The small molecule below binds the protein below.
Small molecule (SMILES): CC(=O)N[C@H]1[C@H](O[C@@H]2[C@@H](OC[C@H]3O[C@H](O)[C@@H](O)[C@@H](O[C@H]4O[C@H](CO)[C@@H](O)[C@H](O)[C@@H]4O[C@@H]4O[C@H](CO)[C@@H](O)[C@H](O)[C@H]4NC(C)=O)[C@@H]3O)O[C@H](CO)[C@@H](O)[C@@H]2O)O[C@H](CO)[C@@H](O)[C@@H]1O

Sequence of chain 1.F:
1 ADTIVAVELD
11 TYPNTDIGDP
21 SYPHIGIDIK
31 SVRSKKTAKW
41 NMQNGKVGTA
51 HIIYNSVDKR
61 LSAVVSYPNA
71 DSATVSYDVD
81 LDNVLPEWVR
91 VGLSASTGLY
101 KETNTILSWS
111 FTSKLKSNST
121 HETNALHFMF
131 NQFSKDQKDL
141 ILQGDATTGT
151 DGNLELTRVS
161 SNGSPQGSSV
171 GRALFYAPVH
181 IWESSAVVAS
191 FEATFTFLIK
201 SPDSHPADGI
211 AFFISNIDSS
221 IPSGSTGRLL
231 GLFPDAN

Binding-site contacts:
Ligand atom C7 contacts residue SER168 of chain 1.F at 2.9 Å.
Ligand atom O3 contacts residue THR226 of chain 1.F at 3.4 Å (h-bond).
Ligand atom O4 contacts residue ARG228 of chain 1.F at 3.4 Å (salt-bridge).
Ligand atom C7 contacts residue GLY98 of chain 1.F at 3.6 Å.
Ligand atom O4 contacts residue THR15 of chain 1.F at 2.8 Å (h-bond).
Ligand atom C2 contacts residue TYR12 of chain 1.F at 3.4 Å (hydrophobic).
Ligand atom O4 contacts residue HIS205 of chain 1.F at 2.9 Å.
Ligand atom O4 contacts residue ASN14 of chain 1.F at 3.0 Å (h-bond).
Ligand atom O3 contacts residue PRO13 of chain 1.F at 3.0 Å (h-bond).
Ligand atom C3 contacts residue THR15 of chain 1.F at 3.7 Å.
Ligand atom O6 contacts residue THR226 of chain 1.F at 3.3 Å (h-bond).
Ligand atom C4 contacts residue ASP208 of chain 1.F at 3.3 Å.
Ligand atom C1 contacts residue TYR12 of chain 1.F at 3.7 Å (hydrophobic).
Ligand atom C8 contacts residue SER168 of chain 1.F at 3.0 Å.
Ligand atom C6 contacts residue ASP208 of chain 1.F at 3.1 Å.
Ligand atom O6 contacts residue GLY98 of chain 1.F at 3.2 Å.
Ligand atom O5 contacts residue TYR12 of chain 1.F at 3.6 Å (h-bond).
Ligand atom C3 contacts residue PRO13 of chain 1.F at 3.7 Å (hydrophobic).
Ligand atom O6 contacts residue ASP208 of chain 1.F at 2.9 Å (salt-bridge).
Ligand atom C6 contacts residue HIS205 of chain 1.F at 3.3 Å.
Ligand atom O7 contacts residue LEU99 of chain 1.F at 3.7 Å.
Ligand atom O6 contacts residue ALA207 of chain 1.F at 3.5 Å.
Ligand atom O5 contacts residue LEU99 of chain 1.F at 3.0 Å (h-bond).
Ligand atom O4 contacts residue GLY224 of chain 1.F at 3.3 Å (h-bond).
Ligand atom O6 contacts residue ARG228 of chain 1.F at 3.1 Å.
Ligand atom C1 contacts residue TYR12 of chain 1.F at 3.5 Å (hydrophobic).
Ligand atom O4 contacts residue ASP208 of chain 1.F at 2.8 Å (salt-bridge).
Ligand atom O3 contacts residue THR15 of chain 1.F at 2.8 Å (h-bond).
Ligand atom O3 contacts residue ARG228 of chain 1.F at 3.0 Å.
Ligand atom O6 contacts residue LEU99 of chain 1.F at 2.9 Å (h-bond).
Ligand atom C4 contacts residue THR15 of chain 1.F at 3.4 Å.
Ligand atom C6 contacts residue LEU99 of chain 1.F at 3.5 Å (hydrophobic).
Ligand atom C6 contacts residue ALA207 of chain 1.F at 3.7 Å (hydrophobic).
Ligand atom O3 contacts residue TYR12 of chain 1.F at 3.5 Å (h-bond).
Ligand atom O2 contacts residue ASP16 of chain 1.F at 3.3 Å (salt-bridge).
Ligand atom O7 contacts residue SER168 of chain 1.F at 2.5 Å (h-bond).
Ligand atom O7 contacts residue GLY98 of chain 1.F at 3.0 Å.
Ligand atom O4 contacts residue TYR12 of chain 1.F at 2.9 Å (h-bond).
Ligand atom O4 contacts residue ASP16 of chain 1.F at 3.1 Å (salt-bridge).
Ligand atom O6 contacts residue TYR100 of chain 1.F at 3.0 Å (h-bond).